The small molecule below binds the protein below.
Small molecule (SMILES): CC(=O)N[C@H]1[C@H](O[C@H]2[C@H](O)[C@@H](NC(C)=O)CO[C@@H]2CO)O[C@H](CO)[C@@H](O)[C@@H]1O

Binding-site contacts:
Ligand atom C7 contacts residue PRO137 of chain 1.A at 4.3 Å (hydrophobic).
Ligand atom C2 contacts residue GLU66 of chain 1.A at 4.4 Å.
Ligand atom C2 contacts residue ASN87 of chain 1.A at 3.1 Å.
Ligand atom O6 contacts residue ASN87 of chain 1.A at 4.4 Å.
Ligand atom O6 contacts residue SER84 of chain 1.A at 4.2 Å.
Ligand atom C8 contacts residue GLU66 of chain 1.A at 3.3 Å.
Ligand atom O6 contacts residue ASP86 of chain 1.A at 3.7 Å.
Ligand atom C8 contacts residue ASN87 of chain 1.A at 3.8 Å.
Ligand atom O5 contacts residue ASN87 of chain 1.A at 3.0 Å (h-bond).
Ligand atom C1 contacts residue ASN87 of chain 1.A at 2.3 Å.
Ligand atom O7 contacts residue ASN87 of chain 1.A at 3.9 Å.
Ligand atom O7 contacts residue PRO137 of chain 1.A at 4.2 Å.
Ligand atom C8 contacts residue CYS90 of chain 1.A at 4.4 Å (hydrophobic).
Ligand atom N2 contacts residue GLU66 of chain 1.A at 3.4 Å.
Ligand atom C6 contacts residue ASP86 of chain 1.A at 4.4 Å.
Ligand atom C7 contacts residue ASN87 of chain 1.A at 3.4 Å.
Ligand atom C8 contacts residue PRO137 of chain 1.A at 3.9 Å (hydrophobic).
Ligand atom O7 contacts residue CYS90 of chain 1.A at 3.9 Å.
Ligand atom C8 contacts residue ASN64 of chain 1.A at 3.1 Å.
Ligand atom C7 contacts residue GLU66 of chain 1.A at 3.9 Å.
Ligand atom C1 contacts residue GLU66 of chain 1.A at 4.2 Å.
Ligand atom C7 contacts residue ASN64 of chain 1.A at 3.9 Å.
Ligand atom N2 contacts residue ASN87 of chain 1.A at 3.2 Å (h-bond).
Ligand atom O7 contacts residue ALA135 of chain 1.A at 3.7 Å.
Ligand atom C5 contacts residue ASN87 of chain 1.A at 4.2 Å.
Ligand atom O7 contacts residue ASN64 of chain 1.A at 4.4 Å.

Sequence of chain 1.A:
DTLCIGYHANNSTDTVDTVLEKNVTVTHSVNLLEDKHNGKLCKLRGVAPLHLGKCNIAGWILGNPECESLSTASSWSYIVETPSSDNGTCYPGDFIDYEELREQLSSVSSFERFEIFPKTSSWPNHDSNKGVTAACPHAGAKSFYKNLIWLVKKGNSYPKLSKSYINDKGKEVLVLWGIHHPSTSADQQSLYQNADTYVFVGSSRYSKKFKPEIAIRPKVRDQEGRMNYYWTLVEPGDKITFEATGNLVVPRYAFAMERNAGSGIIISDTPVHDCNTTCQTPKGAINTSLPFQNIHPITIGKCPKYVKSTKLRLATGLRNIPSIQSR